Binding-site contacts:
Ligand atom O2B contacts residue HIS74 of chain 1.A at 3.4 Å.
Ligand atom O1B contacts residue MG1 of chain 1.B at 2.1 Å.
Ligand atom O3G contacts residue LYS159 of chain 6.A at 3.0 Å (salt-bridge).
Ligand atom O2B contacts residue LYS77 of chain 1.A at 2.7 Å (salt-bridge).
Ligand atom O1G contacts residue PRO73 of chain 1.A at 3.4 Å.
Ligand atom PG contacts residue MG1 of chain 1.B at 3.3 Å.
Ligand atom C5 contacts residue GLY34 of chain 1.A at 3.6 Å.
Ligand atom PB contacts residue MG1 of chain 1.B at 3.2 Å.
Ligand atom O1A contacts residue ALA79 of chain 1.A at 2.8 Å (h-bond).
Ligand atom O3A contacts residue GLY76 of chain 1.A at 3.5 Å.
Ligand atom C4 contacts residue GLY34 of chain 1.A at 3.4 Å.
Ligand atom O3' contacts residue ASN33 of chain 1.A at 3.3 Å (h-bond).
Ligand atom O1G contacts residue HIS74 of chain 1.A at 2.7 Å (h-bond).
Ligand atom O2B contacts residue GLY76 of chain 1.A at 2.8 Å (h-bond).
Ligand atom O2' contacts residue ASN33 of chain 1.A at 2.8 Å (h-bond).
Ligand atom N9 contacts residue GLY34 of chain 1.A at 3.0 Å (h-bond).
Ligand atom N7 contacts residue ILE36 of chain 1.A at 2.9 Å (h-bond).
Ligand atom O1G contacts residue LYS77 of chain 1.A at 2.9 Å (salt-bridge).
Ligand atom C2' contacts residue GLY34 of chain 1.A at 3.3 Å.
Ligand atom C1' contacts residue GLY34 of chain 1.A at 3.5 Å.
Ligand atom C8 contacts residue GLY34 of chain 1.A at 3.0 Å.
Ligand atom PB contacts residue LYS77 of chain 1.A at 3.6 Å.
Ligand atom O2B contacts residue SER75 of chain 1.A at 3.1 Å (h-bond).
Ligand atom O1A contacts residue THR78 of chain 1.A at 3.5 Å (h-bond).
Ligand atom C8 contacts residue ASN33 of chain 1.A at 3.4 Å.
Ligand atom O5' contacts residue LYS236 of chain 1.A at 3.3 Å.
Ligand atom N7 contacts residue GLY34 of chain 1.A at 3.4 Å (h-bond).
Ligand atom O2G contacts residue LYS159 of chain 6.A at 3.3 Å (salt-bridge).
Ligand atom N6 contacts residue ILE36 of chain 1.A at 2.9 Å (h-bond).
Ligand atom O2G contacts residue MG1 of chain 1.B at 2.1 Å.
Ligand atom N3 contacts residue ALA79 of chain 1.A at 3.5 Å.
Ligand atom N7 contacts residue ILE35 of chain 1.A at 3.5 Å.
Ligand atom PG contacts residue LYS159 of chain 6.A at 3.6 Å.
Ligand atom O1G contacts residue SER175 of chain 1.A at 3.3 Å (h-bond).
Ligand atom C2 contacts residue GLY76 of chain 1.A at 3.4 Å.
Ligand atom N3B contacts residue MG1 of chain 1.B at 3.2 Å.
Ligand atom O2' contacts residue GLY34 of chain 1.A at 2.7 Å (h-bond).
Ligand atom O1B contacts residue THR78 of chain 1.A at 2.9 Å (h-bond).
Ligand atom O1B contacts residue LYS77 of chain 1.A at 3.5 Å (salt-bridge).
Ligand atom O2' contacts residue ILE31 of chain 1.A at 3.6 Å.

This protein binds this small molecule.
Small molecule (SMILES): Nc1ncnc2c1ncn2[C@@H]1O[C@H](CO[P](=O)(O)O[P](=O)(O)NP(=O)(O)O)[C@@H](O)[C@H]1O

Sequence of chain 1.A:
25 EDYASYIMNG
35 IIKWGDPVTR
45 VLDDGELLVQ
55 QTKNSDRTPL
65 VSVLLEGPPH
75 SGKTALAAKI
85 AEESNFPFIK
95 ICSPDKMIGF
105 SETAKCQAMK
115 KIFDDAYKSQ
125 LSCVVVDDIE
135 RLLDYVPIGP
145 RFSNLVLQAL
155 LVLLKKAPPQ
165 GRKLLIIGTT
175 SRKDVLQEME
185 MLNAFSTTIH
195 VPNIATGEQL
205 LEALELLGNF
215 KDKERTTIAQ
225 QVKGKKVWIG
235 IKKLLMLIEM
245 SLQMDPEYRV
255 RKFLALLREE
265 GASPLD

Sequence of chain 6.A:
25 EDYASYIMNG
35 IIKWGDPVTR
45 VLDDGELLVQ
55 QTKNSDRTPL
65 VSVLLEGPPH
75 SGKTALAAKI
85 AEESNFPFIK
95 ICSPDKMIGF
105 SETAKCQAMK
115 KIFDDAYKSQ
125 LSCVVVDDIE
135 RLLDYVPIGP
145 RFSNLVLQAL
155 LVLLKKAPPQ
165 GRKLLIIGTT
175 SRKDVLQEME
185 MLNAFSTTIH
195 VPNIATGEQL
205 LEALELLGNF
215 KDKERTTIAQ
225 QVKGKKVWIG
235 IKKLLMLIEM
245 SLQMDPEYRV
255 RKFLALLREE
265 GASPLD